A small-molecule ligand and the protein it binds are described below.
Small molecule (SMILES): C[N+](C)(C)CCCCCCCCCC[N+](C)(C)C

Sequence of chain 1.D:
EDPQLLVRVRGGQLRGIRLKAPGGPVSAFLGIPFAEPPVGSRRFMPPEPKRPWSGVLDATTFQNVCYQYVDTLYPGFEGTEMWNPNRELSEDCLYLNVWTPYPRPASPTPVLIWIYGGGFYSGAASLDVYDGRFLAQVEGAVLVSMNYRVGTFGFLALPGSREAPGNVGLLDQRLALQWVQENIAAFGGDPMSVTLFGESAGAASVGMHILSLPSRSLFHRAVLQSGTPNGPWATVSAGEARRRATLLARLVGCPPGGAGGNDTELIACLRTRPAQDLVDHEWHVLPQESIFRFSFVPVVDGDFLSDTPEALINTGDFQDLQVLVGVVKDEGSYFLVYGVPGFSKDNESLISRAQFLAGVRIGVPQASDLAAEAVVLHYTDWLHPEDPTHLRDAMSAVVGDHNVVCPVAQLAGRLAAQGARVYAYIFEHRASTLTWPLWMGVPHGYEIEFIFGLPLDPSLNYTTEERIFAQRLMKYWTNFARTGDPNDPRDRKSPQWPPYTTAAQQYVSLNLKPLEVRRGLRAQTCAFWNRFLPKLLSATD

Binding-site contacts:
Ligand atom C5 contacts residue TYR124 of chain 1.D at 4.2 Å (hydrophobic).
Ligand atom C6 contacts residue TYR337 of chain 1.D at 4.0 Å (hydrophobic).
Ligand atom C18 contacts residue TYR337 of chain 1.D at 4.2 Å (hydrophobic).
Ligand atom C7 contacts residue TYR337 of chain 1.D at 3.4 Å (hydrophobic).
Ligand atom C15 contacts residue TRP286 of chain 1.D at 3.8 Å (hydrophobic).
Ligand atom C14 contacts residue TYR72 of chain 1.D at 3.9 Å (hydrophobic).
Ligand atom C6 contacts residue TYR124 of chain 1.D at 4.2 Å (hydrophobic).
Ligand atom C13 contacts residue TYR72 of chain 1.D at 4.0 Å (hydrophobic).
Ligand atom C10 contacts residue GLY122 of chain 1.D at 3.9 Å.
Ligand atom C4 contacts residue TYR124 of chain 1.D at 4.1 Å (hydrophobic).
Ligand atom C16 contacts residue GLY120 of chain 1.D at 4.2 Å.
Ligand atom C8 contacts residue PHE338 of chain 1.D at 3.9 Å (hydrophobic).
Ligand atom C8 contacts residue TYR124 of chain 1.D at 4.1 Å (hydrophobic).
Ligand atom C11 contacts residue GLY120 of chain 1.D at 4.1 Å.
Ligand atom C17 contacts residue HIS447 of chain 1.D at 3.7 Å.
Ligand atom C3 contacts residue TYR341 of chain 1.D at 3.2 Å (hydrophobic).
Ligand atom C11 contacts residue SER203 of chain 1.D at 3.5 Å.
Ligand atom C8 contacts residue TYR337 of chain 1.D at 4.0 Å (hydrophobic).
Ligand atom C7 contacts residue TYR124 of chain 1.D at 3.4 Å (hydrophobic).
Ligand atom C10 contacts residue SER203 of chain 1.D at 3.6 Å.
Ligand atom C6 contacts residue PHE297 of chain 1.D at 4.3 Å (hydrophobic).
Ligand atom C13 contacts residue TYR341 of chain 1.D at 3.6 Å (hydrophobic).
Ligand atom C7 contacts residue PHE338 of chain 1.D at 4.2 Å (hydrophobic).
Ligand atom C4 contacts residue TYR341 of chain 1.D at 4.0 Å (hydrophobic).
Ligand atom C18 contacts residue TRP86 of chain 1.D at 3.8 Å (hydrophobic).
Ligand atom C9 contacts residue HIS447 of chain 1.D at 4.2 Å.
Ligand atom C11 contacts residue HIS447 of chain 1.D at 4.1 Å.
Ligand atom C16 contacts residue GLU202 of chain 1.D at 3.8 Å.
Ligand atom C17 contacts residue TYR337 of chain 1.D at 4.1 Å (hydrophobic).
Ligand atom C5 contacts residue TYR341 of chain 1.D at 3.6 Å (hydrophobic).
Ligand atom C11 contacts residue GLU202 of chain 1.D at 4.0 Å.
Ligand atom C16 contacts residue TRP86 of chain 1.D at 3.3 Å (hydrophobic).
Ligand atom C6 contacts residue PHE338 of chain 1.D at 3.6 Å (hydrophobic).
Ligand atom N1 contacts residue TRP286 of chain 1.D at 4.3 Å.
Ligand atom C10 contacts residue GLY121 of chain 1.D at 3.6 Å.
Ligand atom C9 contacts residue TYR337 of chain 1.D at 3.6 Å (hydrophobic).
Ligand atom N12 contacts residue TRP86 of chain 1.D at 4.2 Å.
Ligand atom C17 contacts residue TRP86 of chain 1.D at 4.2 Å (hydrophobic).
Ligand atom C14 contacts residue TRP286 of chain 1.D at 3.5 Å (hydrophobic).
Ligand atom C11 contacts residue GLY121 of chain 1.D at 4.0 Å.